Sequence of chain 14.A:
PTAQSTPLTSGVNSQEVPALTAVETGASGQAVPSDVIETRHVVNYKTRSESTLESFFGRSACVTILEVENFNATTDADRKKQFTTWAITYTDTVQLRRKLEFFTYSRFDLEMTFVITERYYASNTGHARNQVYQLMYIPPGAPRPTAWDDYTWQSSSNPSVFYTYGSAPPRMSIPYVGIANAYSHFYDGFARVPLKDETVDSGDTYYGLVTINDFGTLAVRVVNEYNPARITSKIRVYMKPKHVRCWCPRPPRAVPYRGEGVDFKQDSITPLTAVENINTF

The small molecule below binds the protein below.
Small molecule (SMILES): CC(=O)N[C@H]1[C@H]([C@H](O)[C@H](O)CO)O[C@@](O)(C(=O)O)C[C@@H]1O

Sequence of chain 15.A:
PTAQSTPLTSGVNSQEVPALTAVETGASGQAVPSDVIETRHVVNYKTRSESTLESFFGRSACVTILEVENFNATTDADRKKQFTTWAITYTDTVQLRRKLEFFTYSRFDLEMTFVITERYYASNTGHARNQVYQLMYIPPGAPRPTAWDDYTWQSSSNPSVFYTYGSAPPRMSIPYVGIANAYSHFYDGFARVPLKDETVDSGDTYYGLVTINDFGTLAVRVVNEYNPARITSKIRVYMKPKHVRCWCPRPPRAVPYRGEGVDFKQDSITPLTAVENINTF

Binding-site contacts:
Ligand atom C8 contacts residue ALA146 of chain 15.A at 4.4 Å (hydrophobic).
Ligand atom C11 contacts residue TYR145 of chain 15.A at 3.7 Å (hydrophobic).
Ligand atom O1A contacts residue ALA146 of chain 15.A at 4.2 Å.
Ligand atom C7 contacts residue TYR145 of chain 15.A at 3.8 Å (hydrophobic).
Ligand atom O1B contacts residue ASN148 of chain 15.A at 4.3 Å.
Ligand atom C10 contacts residue TYR145 of chain 15.A at 3.6 Å (hydrophobic).
Ligand atom O1B contacts residue SER147 of chain 15.A at 3.1 Å (h-bond).
Ligand atom C5 contacts residue TYR145 of chain 15.A at 3.3 Å (hydrophobic).
Ligand atom C4 contacts residue PRO252 of chain 14.A at 3.8 Å (hydrophobic).
Ligand atom O1A contacts residue PRO252 of chain 14.A at 3.3 Å.
Ligand atom N5 contacts residue TYR250 of chain 14.A at 4.4 Å.
Ligand atom C6 contacts residue TYR145 of chain 15.A at 3.4 Å (hydrophobic).
Ligand atom O4 contacts residue PRO252 of chain 14.A at 3.8 Å.
Ligand atom C1 contacts residue PRO252 of chain 14.A at 4.1 Å (hydrophobic).
Ligand atom C3 contacts residue PRO252 of chain 14.A at 3.9 Å (hydrophobic).
Ligand atom O4 contacts residue TYR250 of chain 14.A at 3.4 Å.
Ligand atom C11 contacts residue TYR250 of chain 14.A at 3.7 Å (hydrophobic).
Ligand atom O4 contacts residue ASN251 of chain 14.A at 4.2 Å.
Ligand atom C1 contacts residue SER147 of chain 15.A at 3.6 Å.
Ligand atom C9 contacts residue TYR145 of chain 15.A at 4.2 Å (hydrophobic).
Ligand atom C4 contacts residue TYR145 of chain 15.A at 3.6 Å (hydrophobic).
Ligand atom O1B contacts residue ALA146 of chain 15.A at 3.2 Å.
Ligand atom O1A contacts residue SER147 of chain 15.A at 2.8 Å (h-bond).
Ligand atom C11 contacts residue ARG143 of chain 15.A at 4.0 Å.
Ligand atom O8 contacts residue ALA146 of chain 15.A at 3.3 Å.
Ligand atom C10 contacts residue TYR250 of chain 14.A at 3.5 Å (hydrophobic).
Ligand atom N5 contacts residue TYR145 of chain 15.A at 2.6 Å (h-bond).
Ligand atom O4 contacts residue TYR145 of chain 15.A at 4.2 Å.
Ligand atom C1 contacts residue ALA146 of chain 15.A at 3.9 Å (hydrophobic).
Ligand atom O10 contacts residue TYR250 of chain 14.A at 2.7 Å (h-bond).
Ligand atom C6 contacts residue ALA146 of chain 15.A at 4.2 Å (hydrophobic).